Sequence of chain 1.D:
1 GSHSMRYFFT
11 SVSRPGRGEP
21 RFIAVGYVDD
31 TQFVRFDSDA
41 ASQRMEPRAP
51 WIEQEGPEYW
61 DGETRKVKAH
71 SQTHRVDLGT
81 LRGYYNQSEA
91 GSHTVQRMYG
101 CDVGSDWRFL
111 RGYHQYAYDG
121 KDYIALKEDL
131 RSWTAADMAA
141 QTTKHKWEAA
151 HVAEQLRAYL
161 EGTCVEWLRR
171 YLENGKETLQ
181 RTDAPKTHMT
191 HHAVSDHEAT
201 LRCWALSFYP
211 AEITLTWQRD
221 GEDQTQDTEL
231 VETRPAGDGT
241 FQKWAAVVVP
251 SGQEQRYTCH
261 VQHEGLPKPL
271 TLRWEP

Binding-site contacts:
Ligand atom N contacts residue TYR7 of chain 1.D at 2.8 Å (h-bond).
Ligand atom CB contacts residue TYR159 of chain 1.D at 3.4 Å (hydrophobic).
Ligand atom N contacts residue TYR171 of chain 1.D at 2.6 Å (h-bond).
Ligand atom N contacts residue TYR7 of chain 1.D at 3.1 Å (h-bond).
Ligand atom CD1 contacts residue GLU63 of chain 1.D at 3.3 Å.
Ligand atom OXT contacts residue TYR84 of chain 1.D at 3.4 Å (h-bond).
Ligand atom CG2 contacts residue ASP77 of chain 1.D at 3.2 Å.
Ligand atom CD1 contacts residue ARG97 of chain 1.D at 3.5 Å.
Ligand atom CD1 contacts residue LYS66 of chain 1.D at 3.5 Å.
Ligand atom N contacts residue GLU63 of chain 1.D at 3.2 Å (salt-bridge).
Ligand atom CG1 contacts residue ASP77 of chain 1.D at 3.3 Å.
Ligand atom CB contacts residue LYS146 of chain 1.D at 3.2 Å.
Ligand atom OG1 contacts residue LYS146 of chain 1.D at 3.4 Å (salt-bridge).
Ligand atom O contacts residue TYR159 of chain 1.D at 2.2 Å (h-bond).
Ligand atom C contacts residue TYR159 of chain 1.D at 3.4 Å (hydrophobic).
Ligand atom CG1 contacts residue TRP147 of chain 1.D at 3.4 Å (hydrophobic).
Ligand atom CZ contacts residue LYS66 of chain 1.D at 3.0 Å.
Ligand atom C contacts residue TYR7 of chain 1.D at 3.2 Å (hydrophobic).
Ligand atom O contacts residue VAL152 of chain 1.D at 3.2 Å.
Ligand atom CA contacts residue TYR159 of chain 1.D at 3.3 Å (hydrophobic).
Ligand atom CB contacts residue TRP167 of chain 1.D at 3.4 Å (hydrophobic).
Ligand atom O contacts residue LYS66 of chain 1.D at 2.6 Å (salt-bridge).
Ligand atom CE2 contacts residue LYS66 of chain 1.D at 3.0 Å.
Ligand atom CG2 contacts residue LEU81 of chain 1.D at 3.2 Å (hydrophobic).
Ligand atom O contacts residue HIS70 of chain 1.D at 3.1 Å (h-bond).
Ligand atom CA contacts residue TYR7 of chain 1.D at 3.4 Å (hydrophobic).
Ligand atom O contacts residue TRP147 of chain 1.D at 3.1 Å (h-bond).
Ligand atom CG2 contacts residue VAL76 of chain 1.D at 3.1 Å (hydrophobic).
Ligand atom C contacts residue LYS146 of chain 1.D at 3.4 Å.
Ligand atom N contacts residue TYR159 of chain 1.D at 3.3 Å.
Ligand atom CE1 contacts residue LYS66 of chain 1.D at 3.3 Å.
Ligand atom N contacts residue TYR99 of chain 1.D at 3.2 Å (h-bond).
Ligand atom O contacts residue TRP147 of chain 1.D at 3.4 Å (h-bond).
Ligand atom O contacts residue LYS66 of chain 1.D at 3.5 Å.
Ligand atom CG contacts residue LYS66 of chain 1.D at 3.4 Å.
Ligand atom CG2 contacts residue TYR99 of chain 1.D at 3.1 Å (hydrophobic).
Ligand atom CD2 contacts residue LYS66 of chain 1.D at 3.2 Å.
Ligand atom OXT contacts residue THR143 of chain 1.D at 2.8 Å (h-bond).
Ligand atom O contacts residue LYS146 of chain 1.D at 2.9 Å (salt-bridge).
Ligand atom CD1 contacts residue GLN155 of chain 1.D at 3.0 Å.

This protein binds this small molecule.
Small molecule (SMILES): CC[C@H](C)[C@H](NC(=O)CNC(=O)[C@@H](NC(=O)[C@H](C)NC(=O)[C@@H](N)Cc1ccccc1)[C@@H](C)O)C(=O)NCC(=O)N[C@H](C(=O)N[C@H](C(=O)N[C@H](C(=O)N[C@H](C(=O)O)C(C)C)[C@@H](C)O)[C@@H](C)CC)[C@@H](C)CC